This small molecule binds to this protein.
Small molecule (SMILES): CC(=O)N[C@@H]1[C@@H](O)[C@H](O)[C@@H](CO)O[C@H]1O

Binding-site contacts:
Ligand atom C8 contacts residue THR102 of chain 1.D at 3.8 Å.
Ligand atom C1 contacts residue GLY114 of chain 1.D at 4.1 Å.
Ligand atom O5 contacts residue GLY114 of chain 1.D at 4.3 Å.
Ligand atom O7 contacts residue ASN103 of chain 1.D at 3.4 Å (h-bond).
Ligand atom N2 contacts residue LYS117 of chain 1.D at 3.6 Å.
Ligand atom C3 contacts residue ASN103 of chain 1.D at 3.8 Å.
Ligand atom C8 contacts residue CYS101 of chain 1.D at 4.0 Å (hydrophobic).
Ligand atom C4 contacts residue ASN103 of chain 1.D at 4.2 Å.
Ligand atom C5 contacts residue ASN103 of chain 1.D at 3.6 Å.
Ligand atom N2 contacts residue ASN103 of chain 1.D at 2.9 Å (h-bond).
Ligand atom C1 contacts residue LYS117 of chain 1.D at 4.3 Å.
Ligand atom C7 contacts residue LYS117 of chain 1.D at 4.3 Å.
Ligand atom C1 contacts residue ASN103 of chain 1.D at 1.4 Å.
Ligand atom C8 contacts residue ASN103 of chain 1.D at 3.7 Å.
Ligand atom C2 contacts residue ASN103 of chain 1.D at 2.4 Å.
Ligand atom O5 contacts residue ARG113 of chain 1.D at 3.8 Å.
Ligand atom C8 contacts residue LYS117 of chain 1.D at 4.1 Å.
Ligand atom C1 contacts residue ASN106 of chain 1.D at 4.3 Å.
Ligand atom C1 contacts residue ARG113 of chain 1.D at 4.2 Å.
Ligand atom O5 contacts residue ASN106 of chain 1.D at 4.0 Å.
Ligand atom C7 contacts residue ASN103 of chain 1.D at 3.2 Å.
Ligand atom O6 contacts residue ARG113 of chain 1.D at 3.6 Å.
Ligand atom O5 contacts residue ASN103 of chain 1.D at 2.3 Å (h-bond).
Ligand atom C6 contacts residue ASP110 of chain 1.D at 4.0 Å.
Ligand atom C6 contacts residue ASP111 of chain 1.D at 4.1 Å.
Ligand atom O6 contacts residue ASP110 of chain 1.D at 4.5 Å.
Ligand atom C6 contacts residue ARG113 of chain 1.D at 3.9 Å.
Ligand atom C2 contacts residue LYS117 of chain 1.D at 4.5 Å.

Sequence of chain 1.D:
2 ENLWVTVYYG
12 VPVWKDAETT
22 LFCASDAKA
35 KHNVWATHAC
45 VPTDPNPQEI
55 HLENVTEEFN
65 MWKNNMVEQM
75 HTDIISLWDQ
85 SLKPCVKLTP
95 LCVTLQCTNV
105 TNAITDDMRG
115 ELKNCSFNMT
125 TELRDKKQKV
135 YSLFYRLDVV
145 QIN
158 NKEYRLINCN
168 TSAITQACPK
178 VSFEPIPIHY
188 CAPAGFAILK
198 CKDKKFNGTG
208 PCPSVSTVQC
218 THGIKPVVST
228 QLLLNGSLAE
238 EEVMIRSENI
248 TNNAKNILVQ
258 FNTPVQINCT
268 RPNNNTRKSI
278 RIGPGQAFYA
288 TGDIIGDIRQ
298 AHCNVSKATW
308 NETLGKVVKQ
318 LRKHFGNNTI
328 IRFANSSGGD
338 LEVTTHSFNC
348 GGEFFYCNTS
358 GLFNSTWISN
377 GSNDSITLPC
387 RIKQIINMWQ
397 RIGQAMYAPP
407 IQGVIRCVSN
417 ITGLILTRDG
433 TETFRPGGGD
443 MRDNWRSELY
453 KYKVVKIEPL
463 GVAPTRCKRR